A small-molecule ligand and the protein it binds are described below.
Small molecule (SMILES): CC(=O)N[C@@H]1[C@@H](O)[C@H](O)[C@@H](CO)O[C@H]1O

Binding-site contacts:
Ligand atom C1 contacts residue LYS3 of chain 1.C at 4.0 Å.
Ligand atom C7 contacts residue ASN154 of chain 1.C at 3.4 Å.
Ligand atom C5 contacts residue ASN154 of chain 1.C at 3.8 Å.
Ligand atom C3 contacts residue ASN154 of chain 1.C at 3.9 Å.
Ligand atom C5 contacts residue LYS3 of chain 1.C at 3.7 Å.
Ligand atom C3 contacts residue FUC3 of chain 1.H at 4.0 Å.
Ligand atom N2 contacts residue FUC3 of chain 1.H at 3.5 Å (h-bond).
Ligand atom C1 contacts residue FUC3 of chain 1.H at 4.2 Å.
Ligand atom C8 contacts residue ASN154 of chain 1.C at 4.5 Å.
Ligand atom C4 contacts residue ASN154 of chain 1.C at 4.3 Å.
Ligand atom O5 contacts residue ASN154 of chain 1.C at 2.5 Å (h-bond).
Ligand atom O7 contacts residue GLN227 of chain 1.C at 4.4 Å.
Ligand atom C6 contacts residue LYS3 of chain 1.C at 3.6 Å.
Ligand atom C2 contacts residue ASN154 of chain 1.C at 2.5 Å.
Ligand atom C1 contacts residue ASN154 of chain 1.C at 1.5 Å.
Ligand atom C2 contacts residue FUC3 of chain 1.H at 4.1 Å.
Ligand atom O7 contacts residue ASN154 of chain 1.C at 3.5 Å (h-bond).
Ligand atom N2 contacts residue ASN154 of chain 1.C at 3.0 Å (h-bond).
Ligand atom O5 contacts residue LYS3 of chain 1.C at 3.4 Å (salt-bridge).

Sequence of chain 1.C:
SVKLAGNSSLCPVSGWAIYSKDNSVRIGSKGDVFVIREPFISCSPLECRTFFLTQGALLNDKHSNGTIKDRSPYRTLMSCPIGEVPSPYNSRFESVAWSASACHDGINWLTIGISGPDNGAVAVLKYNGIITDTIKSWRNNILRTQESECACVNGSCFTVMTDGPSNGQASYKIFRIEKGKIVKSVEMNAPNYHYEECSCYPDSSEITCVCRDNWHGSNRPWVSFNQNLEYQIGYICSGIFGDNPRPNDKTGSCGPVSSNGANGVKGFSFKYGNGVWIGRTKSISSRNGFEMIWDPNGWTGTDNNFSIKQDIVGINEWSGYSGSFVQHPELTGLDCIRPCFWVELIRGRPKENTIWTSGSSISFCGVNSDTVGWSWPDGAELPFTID